A small-molecule ligand and the protein it binds are described below.
Small molecule (SMILES): CC(=O)N[C@@H]1[C@@H](O)[C@H](O)[C@@H](CO)O[C@H]1O

Binding-site contacts:
Ligand atom O5 contacts residue SER102 of chain 1.J at 3.0 Å (h-bond).
Ligand atom C3 contacts residue ASN100 of chain 1.J at 3.8 Å.
Ligand atom C5 contacts residue SER102 of chain 1.J at 3.8 Å.
Ligand atom O5 contacts residue ASN100 of chain 1.J at 2.4 Å (h-bond).
Ligand atom C4 contacts residue ASN100 of chain 1.J at 4.2 Å.
Ligand atom C1 contacts residue SER102 of chain 1.J at 3.1 Å.
Ligand atom C1 contacts residue ASN100 of chain 1.J at 1.4 Å.
Ligand atom O7 contacts residue ASN100 of chain 1.J at 4.2 Å.
Ligand atom C2 contacts residue ASN100 of chain 1.J at 2.4 Å.
Ligand atom C8 contacts residue ASN100 of chain 1.J at 4.4 Å.
Ligand atom C6 contacts residue SER102 of chain 1.J at 4.3 Å.
Ligand atom C5 contacts residue ASN100 of chain 1.J at 3.7 Å.
Ligand atom N2 contacts residue ASN100 of chain 1.J at 2.9 Å (h-bond).
Ligand atom C7 contacts residue ASN100 of chain 1.J at 3.7 Å.

Sequence of chain 1.J:
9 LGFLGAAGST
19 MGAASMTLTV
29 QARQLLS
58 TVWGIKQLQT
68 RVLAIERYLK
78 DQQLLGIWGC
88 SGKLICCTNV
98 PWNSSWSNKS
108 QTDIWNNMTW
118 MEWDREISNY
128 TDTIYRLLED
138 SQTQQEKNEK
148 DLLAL